A small-molecule ligand and the protein it binds are described below.
Small molecule (SMILES): CC(=O)N[C@H]1[C@H](O[C@H]2[C@H](O)[C@@H](NC(C)=O)CO[C@@H]2CO)O[C@H](CO)[C@@H](O[C@@H]2O[C@H](CO)[C@@H](O)[C@H](O)[C@@H]2O)[C@@H]1O

Sequence of chain 1.B:
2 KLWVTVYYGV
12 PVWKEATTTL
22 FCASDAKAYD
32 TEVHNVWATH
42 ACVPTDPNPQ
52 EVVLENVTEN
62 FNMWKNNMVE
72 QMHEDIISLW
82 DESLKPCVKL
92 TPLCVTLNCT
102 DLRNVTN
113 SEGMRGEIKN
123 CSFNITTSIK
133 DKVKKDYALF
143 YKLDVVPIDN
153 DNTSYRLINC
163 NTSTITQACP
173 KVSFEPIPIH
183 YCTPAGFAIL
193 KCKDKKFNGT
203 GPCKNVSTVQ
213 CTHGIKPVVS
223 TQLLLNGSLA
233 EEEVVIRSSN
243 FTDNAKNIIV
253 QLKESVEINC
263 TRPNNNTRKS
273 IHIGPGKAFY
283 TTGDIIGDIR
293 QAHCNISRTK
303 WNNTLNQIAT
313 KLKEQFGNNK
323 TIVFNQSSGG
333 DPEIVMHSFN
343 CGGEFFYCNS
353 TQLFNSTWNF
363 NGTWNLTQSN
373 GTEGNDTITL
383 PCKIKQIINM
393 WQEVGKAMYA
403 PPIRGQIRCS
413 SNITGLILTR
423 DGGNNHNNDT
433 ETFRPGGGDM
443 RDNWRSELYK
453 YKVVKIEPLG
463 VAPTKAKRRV

Binding-site contacts:
Ligand atom N2 contacts residue THR164 of chain 1.B at 3.6 Å.
Ligand atom C2 contacts residue THR164 of chain 1.B at 4.4 Å.
Ligand atom O6 contacts residue ILE150 of chain 1.B at 4.1 Å.
Ligand atom C2 contacts residue ASN163 of chain 1.B at 2.6 Å.
Ligand atom N2 contacts residue ASN163 of chain 1.B at 2.9 Å (h-bond).
Ligand atom O6 contacts residue VAL148 of chain 1.B at 4.0 Å.
Ligand atom C7 contacts residue THR164 of chain 1.B at 4.2 Å.
Ligand atom C1 contacts residue ASN163 of chain 1.B at 1.4 Å.
Ligand atom C3 contacts residue ASN163 of chain 1.B at 3.8 Å.
Ligand atom O7 contacts residue HIS274 of chain 1.E at 3.5 Å.
Ligand atom C7 contacts residue ASN163 of chain 1.B at 3.2 Å.
Ligand atom C1 contacts residue THR164 of chain 1.B at 4.3 Å.
Ligand atom O7 contacts residue ASN163 of chain 1.B at 3.3 Å (h-bond).
Ligand atom O7 contacts residue THR164 of chain 1.B at 4.0 Å.
Ligand atom C4 contacts residue ASN163 of chain 1.B at 4.2 Å.
Ligand atom C5 contacts residue ASN163 of chain 1.B at 3.6 Å.
Ligand atom C8 contacts residue ASN163 of chain 1.B at 4.2 Å.
Ligand atom O5 contacts residue ASN163 of chain 1.B at 2.4 Å (h-bond).

Sequence of chain 1.E:
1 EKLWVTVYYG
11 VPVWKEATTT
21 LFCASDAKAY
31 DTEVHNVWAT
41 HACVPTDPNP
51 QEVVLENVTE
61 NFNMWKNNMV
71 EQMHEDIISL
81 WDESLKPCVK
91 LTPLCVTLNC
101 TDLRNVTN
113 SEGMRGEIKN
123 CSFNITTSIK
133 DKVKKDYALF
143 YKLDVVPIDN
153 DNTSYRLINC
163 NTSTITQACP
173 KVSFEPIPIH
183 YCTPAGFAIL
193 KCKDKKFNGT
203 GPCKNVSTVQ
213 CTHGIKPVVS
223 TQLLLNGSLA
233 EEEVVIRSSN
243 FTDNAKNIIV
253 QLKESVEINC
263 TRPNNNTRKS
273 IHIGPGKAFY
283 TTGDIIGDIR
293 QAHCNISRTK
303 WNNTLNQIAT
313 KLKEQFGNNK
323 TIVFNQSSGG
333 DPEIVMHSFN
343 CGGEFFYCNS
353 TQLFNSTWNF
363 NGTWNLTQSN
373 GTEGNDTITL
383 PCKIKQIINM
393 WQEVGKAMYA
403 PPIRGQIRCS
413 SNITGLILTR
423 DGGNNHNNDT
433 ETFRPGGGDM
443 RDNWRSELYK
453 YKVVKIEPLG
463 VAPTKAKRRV